The small molecule below binds the protein below.
Small molecule (SMILES): CNC[C@@H]1OCCc2ccsc21

Sequence of chain 1.E:
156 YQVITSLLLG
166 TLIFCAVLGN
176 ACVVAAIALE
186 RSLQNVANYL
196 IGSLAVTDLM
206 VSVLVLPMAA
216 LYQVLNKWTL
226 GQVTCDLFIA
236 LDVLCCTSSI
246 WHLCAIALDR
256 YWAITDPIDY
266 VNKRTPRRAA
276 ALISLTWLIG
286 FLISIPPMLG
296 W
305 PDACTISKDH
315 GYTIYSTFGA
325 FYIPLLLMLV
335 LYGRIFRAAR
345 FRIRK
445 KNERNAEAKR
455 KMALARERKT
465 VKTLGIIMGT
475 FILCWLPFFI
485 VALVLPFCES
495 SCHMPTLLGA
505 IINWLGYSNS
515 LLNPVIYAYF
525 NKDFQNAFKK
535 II

Binding-site contacts:
Ligand atom C1 contacts residue TRP479 of chain 1.E at 4.0 Å (hydrophobic).
Ligand atom C8 contacts residue VAL238 of chain 1.E at 4.3 Å (hydrophobic).
Ligand atom C8 contacts residue PHE483 of chain 1.E at 3.6 Å (hydrophobic).
Ligand atom N1 contacts residue TYR511 of chain 1.E at 4.1 Å.
Ligand atom C1 contacts residue TYR511 of chain 1.E at 4.0 Å (hydrophobic).
Ligand atom C5 contacts residue ILE310 of chain 1.E at 3.6 Å (hydrophobic).
Ligand atom N1 contacts residue ASP237 of chain 1.E at 3.0 Å (salt-bridge).
Ligand atom C2 contacts residue CYS241 of chain 1.E at 3.5 Å (hydrophobic).
Ligand atom C3 contacts residue CYS241 of chain 1.E at 4.3 Å (hydrophobic).
Ligand atom C1 contacts residue ASP237 of chain 1.E at 4.2 Å.
Ligand atom C4 contacts residue ASP237 of chain 1.E at 3.9 Å.
Ligand atom C7 contacts residue ALA324 of chain 1.E at 4.2 Å (hydrophobic).
Ligand atom C9 contacts residue VAL238 of chain 1.E at 4.1 Å (hydrophobic).
Ligand atom N1 contacts residue PHE482 of chain 1.E at 3.8 Å.
Ligand atom C7 contacts residue VAL238 of chain 1.E at 4.2 Å (hydrophobic).
Ligand atom O1 contacts residue PHE482 of chain 1.E at 3.4 Å.
Ligand atom N1 contacts residue CYS241 of chain 1.E at 3.8 Å.
Ligand atom C5 contacts residue PHE482 of chain 1.E at 4.2 Å (hydrophobic).
Ligand atom C5 contacts residue VAL238 of chain 1.E at 3.9 Å (hydrophobic).
Ligand atom S1 contacts residue VAL238 of chain 1.E at 4.1 Å.
Ligand atom C3 contacts residue ASP237 of chain 1.E at 3.4 Å.
Ligand atom C4 contacts residue VAL238 of chain 1.E at 3.7 Å (hydrophobic).
Ligand atom C3 contacts residue PHE482 of chain 1.E at 3.9 Å (hydrophobic).
Ligand atom C2 contacts residue TRP479 of chain 1.E at 4.0 Å (hydrophobic).
Ligand atom C7 contacts residue PHE483 of chain 1.E at 3.8 Å (hydrophobic).
Ligand atom C2 contacts residue PHE482 of chain 1.E at 3.4 Å (hydrophobic).
Ligand atom S1 contacts residue THR242 of chain 1.E at 4.0 Å.
Ligand atom C4 contacts residue ILE310 of chain 1.E at 3.6 Å (hydrophobic).
Ligand atom C8 contacts residue ALA324 of chain 1.E at 3.4 Å (hydrophobic).
Ligand atom S1 contacts residue CYS241 of chain 1.E at 3.6 Å.
Ligand atom C1 contacts residue PHE482 of chain 1.E at 3.6 Å (hydrophobic).
Ligand atom C8 contacts residue THR242 of chain 1.E at 3.5 Å.
Ligand atom C4 contacts residue PHE482 of chain 1.E at 4.1 Å (hydrophobic).
Ligand atom C1 contacts residue ASN507 of chain 1.E at 4.2 Å.
Ligand atom S1 contacts residue PHE483 of chain 1.E at 3.9 Å.
Ligand atom O1 contacts residue ASP237 of chain 1.E at 3.2 Å (salt-bridge).
Ligand atom C1 contacts residue CYS241 of chain 1.E at 4.3 Å (hydrophobic).
Ligand atom C9 contacts residue PHE482 of chain 1.E at 4.1 Å (hydrophobic).
Ligand atom C2 contacts residue ASP237 of chain 1.E at 3.7 Å.
Ligand atom C6 contacts residue VAL238 of chain 1.E at 3.9 Å (hydrophobic).